This small molecule binds to this protein.
Small molecule (SMILES): O=C(CNCc1ccccc1)Nc1scc(-c2ccccc2)c1C(=O)NCc1ccccc1

Binding-site contacts:
Ligand atom C22 contacts residue TYR79 of chain 1.A at 3.6 Å (hydrophobic).
Ligand atom C2 contacts residue ASP219 of chain 1.A at 3.6 Å.
Ligand atom C20 contacts residue GLY221 of chain 1.A at 3.0 Å.
Ligand atom C25 contacts residue LEU125 of chain 1.A at 3.9 Å (hydrophobic).
Ligand atom C11 contacts residue THR222 of chain 1.A at 3.3 Å.
Ligand atom C8 contacts residue GLY80 of chain 1.A at 3.8 Å.
Ligand atom C1 contacts residue ILE304 of chain 1.A at 3.9 Å (hydrophobic).
Ligand atom N2 contacts residue TYR79 of chain 1.A at 3.9 Å.
Ligand atom C6 contacts residue ILE300 of chain 1.A at 3.8 Å (hydrophobic).
Ligand atom C20 contacts residue ASP35 of chain 1.A at 3.7 Å.
Ligand atom N1 contacts residue ASP219 of chain 1.A at 2.6 Å (salt-bridge).
Ligand atom C18 contacts residue GLY37 of chain 1.A at 3.8 Å.
Ligand atom C19 contacts residue GLY37 of chain 1.A at 3.8 Å.
Ligand atom C7 contacts residue GLY80 of chain 1.A at 3.6 Å.
Ligand atom C9 contacts residue GLY80 of chain 1.A at 3.6 Å.
Ligand atom C19 contacts residue ASP35 of chain 1.A at 3.0 Å.
Ligand atom C23 contacts residue ASP33 of chain 1.A at 3.9 Å.
Ligand atom S contacts residue ILE217 of chain 1.A at 3.9 Å.
Ligand atom C4 contacts residue ILE300 of chain 1.A at 3.8 Å (hydrophobic).
Ligand atom C15 contacts residue ASP81 of chain 1.A at 3.6 Å.
Ligand atom C4 contacts residue GLY80 of chain 1.A at 3.9 Å.
Ligand atom C26 contacts residue PHE116 of chain 1.A at 3.5 Å (hydrophobic).
Ligand atom C5 contacts residue GLY80 of chain 1.A at 3.7 Å.
Ligand atom C16 contacts residue TYR226 of chain 1.A at 3.4 Å (hydrophobic).
Ligand atom C25 contacts residue ASP33 of chain 1.A at 3.6 Å.
Ligand atom C24 contacts residue PHE116 of chain 1.A at 4.0 Å (hydrophobic).
Ligand atom O contacts residue GLY80 of chain 1.A at 2.8 Å (h-bond).
Ligand atom C24 contacts residue TYR79 of chain 1.A at 3.8 Å (hydrophobic).
Ligand atom N2 contacts residue ASP35 of chain 1.A at 2.6 Å (salt-bridge).
Ligand atom C18 contacts residue ASP219 of chain 1.A at 3.3 Å.
Ligand atom N contacts residue THR222 of chain 1.A at 2.8 Å (h-bond).
Ligand atom C6 contacts residue GLY80 of chain 1.A at 3.9 Å.
Ligand atom C17 contacts residue TYR226 of chain 1.A at 3.9 Å (hydrophobic).
Ligand atom C13 contacts residue ASP81 of chain 1.A at 3.9 Å.
Ligand atom O1 contacts residue TYR79 of chain 1.A at 3.6 Å.
Ligand atom C21 contacts residue GLY221 of chain 1.A at 3.3 Å.
Ligand atom N1 contacts residue THR222 of chain 1.A at 3.6 Å.
Ligand atom C19 contacts residue ASP219 of chain 1.A at 3.2 Å.
Ligand atom C23 contacts residue GLY221 of chain 1.A at 3.3 Å.
Ligand atom C23 contacts residue LEU125 of chain 1.A at 3.9 Å (hydrophobic).

Sequence of chain 1.A:
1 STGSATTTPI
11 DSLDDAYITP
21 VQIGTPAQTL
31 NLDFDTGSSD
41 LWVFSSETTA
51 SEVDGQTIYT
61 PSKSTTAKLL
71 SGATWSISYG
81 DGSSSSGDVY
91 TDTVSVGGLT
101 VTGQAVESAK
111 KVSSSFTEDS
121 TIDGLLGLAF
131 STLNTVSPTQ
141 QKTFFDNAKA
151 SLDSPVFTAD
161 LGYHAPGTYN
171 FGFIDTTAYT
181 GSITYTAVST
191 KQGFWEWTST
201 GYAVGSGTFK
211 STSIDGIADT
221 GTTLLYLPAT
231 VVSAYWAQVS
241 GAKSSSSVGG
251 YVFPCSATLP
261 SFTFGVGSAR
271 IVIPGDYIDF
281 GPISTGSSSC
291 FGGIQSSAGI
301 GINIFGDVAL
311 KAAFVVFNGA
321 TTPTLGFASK